This protein binds this small molecule.
Small molecule (SMILES): Cc1cn([C@H]2C[C@H](OP(=O)(O)O)[C@@H](COP(=O)(O)O)O2)c(=O)[nH]c1=O

Sequence of chain 1.A:
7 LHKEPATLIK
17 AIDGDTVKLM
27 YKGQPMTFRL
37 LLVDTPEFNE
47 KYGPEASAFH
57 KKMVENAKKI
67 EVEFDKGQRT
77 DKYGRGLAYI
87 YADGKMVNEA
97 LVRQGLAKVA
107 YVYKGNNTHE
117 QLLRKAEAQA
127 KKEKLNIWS

Binding-site contacts:
Ligand atom O2 contacts residue ASP77 of chain 1.A at 4.0 Å.
Ligand atom N3 contacts residue LEU83 of chain 1.A at 3.9 Å.
Ligand atom C4 contacts residue LEU83 of chain 1.A at 3.8 Å (hydrophobic).
Ligand atom P2 contacts residue ARG81 of chain 1.A at 4.0 Å.
Ligand atom O3' contacts residue LYS78 of chain 1.A at 3.4 Å (salt-bridge).
Ligand atom O4 contacts residue TYR109 of chain 1.A at 3.8 Å.
Ligand atom C4 contacts residue TYR109 of chain 1.A at 3.6 Å (hydrophobic).
Ligand atom P1 contacts residue TYR79 of chain 1.A at 3.6 Å.
Ligand atom O2P contacts residue TYR79 of chain 1.A at 2.5 Å (h-bond).
Ligand atom O5' contacts residue ARG81 of chain 1.A at 3.1 Å (salt-bridge).
Ligand atom O4 contacts residue LEU37 of chain 1.A at 3.8 Å.
Ligand atom C2' contacts residue TYR107 of chain 1.A at 3.8 Å (hydrophobic).
Ligand atom C3' contacts residue TYR107 of chain 1.A at 3.9 Å (hydrophobic).
Ligand atom C2' contacts residue TYR109 of chain 1.A at 3.5 Å (hydrophobic).
Ligand atom P2 contacts residue ARG35 of chain 1.A at 3.5 Å.
Ligand atom N3 contacts residue TYR109 of chain 1.A at 3.4 Å.
Ligand atom C2 contacts residue TYR109 of chain 1.A at 3.8 Å (hydrophobic).
Ligand atom C6 contacts residue ARG81 of chain 1.A at 4.0 Å.
Ligand atom C5 contacts residue TYR107 of chain 1.A at 4.1 Å (hydrophobic).
Ligand atom C5' contacts residue ARG81 of chain 1.A at 4.0 Å.
Ligand atom O1P contacts residue LYS78 of chain 1.A at 2.6 Å (salt-bridge).
Ligand atom O5P contacts residue TYR107 of chain 1.A at 4.0 Å.
Ligand atom O5P contacts residue CA1 of chain 1.B at 3.1 Å.
Ligand atom O5P contacts residue ARG35 of chain 1.A at 2.9 Å (salt-bridge).
Ligand atom C5 contacts residue LEU83 of chain 1.A at 4.1 Å (hydrophobic).
Ligand atom C5M contacts residue LEU36 of chain 1.A at 3.9 Å (hydrophobic).
Ligand atom O4P contacts residue ARG35 of chain 1.A at 2.8 Å (salt-bridge).
Ligand atom O1P contacts residue TYR79 of chain 1.A at 3.5 Å (h-bond).
Ligand atom P1 contacts residue LYS78 of chain 1.A at 3.7 Å.
Ligand atom O5' contacts residue ARG35 of chain 1.A at 3.6 Å (salt-bridge).
Ligand atom C5M contacts residue TYR107 of chain 1.A at 3.7 Å (hydrophobic).
Ligand atom O4 contacts residue LEU83 of chain 1.A at 3.7 Å.
Ligand atom P2 contacts residue CA1 of chain 1.B at 4.1 Å.
Ligand atom C5' contacts residue TYR107 of chain 1.A at 3.6 Å (hydrophobic).
Ligand atom C1' contacts residue ARG81 of chain 1.A at 4.0 Å.
Ligand atom C5M contacts residue ARG35 of chain 1.A at 3.7 Å.
Ligand atom C4' contacts residue ARG81 of chain 1.A at 3.9 Å.
Ligand atom O4' contacts residue ARG81 of chain 1.A at 3.0 Å (salt-bridge).
Ligand atom O4P contacts residue ARG81 of chain 1.A at 2.8 Å (salt-bridge).
Ligand atom O5P contacts residue ASP40 of chain 1.A at 3.3 Å (salt-bridge).